The protein below binds the small molecule below.
Small molecule (SMILES): COc1ccc([C@H]2N[C@H](C(=O)O)Cc3c2[nH]c2ccccc32)cc1CN1CCN(c2ccccc2F)CC1

Sequence of chain 2.A:
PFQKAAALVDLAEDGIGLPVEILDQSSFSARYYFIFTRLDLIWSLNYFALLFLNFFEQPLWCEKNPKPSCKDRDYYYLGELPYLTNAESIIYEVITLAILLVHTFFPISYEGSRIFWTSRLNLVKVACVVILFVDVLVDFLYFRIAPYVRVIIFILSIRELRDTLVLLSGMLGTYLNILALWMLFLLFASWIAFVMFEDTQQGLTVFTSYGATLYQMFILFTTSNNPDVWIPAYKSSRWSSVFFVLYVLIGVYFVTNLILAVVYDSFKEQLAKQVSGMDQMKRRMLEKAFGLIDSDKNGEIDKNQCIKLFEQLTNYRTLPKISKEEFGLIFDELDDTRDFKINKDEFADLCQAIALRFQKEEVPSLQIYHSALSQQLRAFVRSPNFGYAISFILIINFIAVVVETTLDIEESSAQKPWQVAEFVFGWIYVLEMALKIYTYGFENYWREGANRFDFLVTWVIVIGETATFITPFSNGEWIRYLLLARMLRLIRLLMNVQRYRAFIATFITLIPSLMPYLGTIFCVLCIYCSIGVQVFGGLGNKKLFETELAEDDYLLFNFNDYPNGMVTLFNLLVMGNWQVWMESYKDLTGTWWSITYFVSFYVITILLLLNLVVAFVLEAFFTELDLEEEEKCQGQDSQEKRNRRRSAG

Binding-site contacts:
Ligand atom C27 contacts residue TRP222 of chain 2.A at 3.9 Å (hydrophobic).
Ligand atom C19 contacts residue TYR241 of chain 2.A at 4.1 Å (hydrophobic).
Ligand atom N32 contacts residue LEU218 of chain 2.A at 4.3 Å.
Ligand atom N26 contacts residue TYR241 of chain 2.A at 3.8 Å.
Ligand atom C25 contacts residue TRP222 of chain 2.A at 4.3 Å (hydrophobic).
Ligand atom C36 contacts residue PHE434 of chain 1.A at 4.1 Å (hydrophobic).
Ligand atom C21 contacts residue TYR241 of chain 2.A at 3.5 Å (hydrophobic).
Ligand atom C23 contacts residue TRP222 of chain 2.A at 4.3 Å (hydrophobic).
Ligand atom C20 contacts residue TYR241 of chain 2.A at 3.8 Å (hydrophobic).
Ligand atom N32 contacts residue TYR241 of chain 2.A at 3.9 Å.
Ligand atom O28 contacts residue TRP222 of chain 2.A at 3.0 Å.
Ligand atom C22 contacts residue TYR241 of chain 2.A at 3.9 Å (hydrophobic).
Ligand atom C35 contacts residue PHE434 of chain 1.A at 3.6 Å (hydrophobic).
Ligand atom C24 contacts residue TRP222 of chain 2.A at 3.5 Å (hydrophobic).
Ligand atom C33 contacts residue LEU215 of chain 2.A at 4.3 Å (hydrophobic).

Sequence of chain 1.A:
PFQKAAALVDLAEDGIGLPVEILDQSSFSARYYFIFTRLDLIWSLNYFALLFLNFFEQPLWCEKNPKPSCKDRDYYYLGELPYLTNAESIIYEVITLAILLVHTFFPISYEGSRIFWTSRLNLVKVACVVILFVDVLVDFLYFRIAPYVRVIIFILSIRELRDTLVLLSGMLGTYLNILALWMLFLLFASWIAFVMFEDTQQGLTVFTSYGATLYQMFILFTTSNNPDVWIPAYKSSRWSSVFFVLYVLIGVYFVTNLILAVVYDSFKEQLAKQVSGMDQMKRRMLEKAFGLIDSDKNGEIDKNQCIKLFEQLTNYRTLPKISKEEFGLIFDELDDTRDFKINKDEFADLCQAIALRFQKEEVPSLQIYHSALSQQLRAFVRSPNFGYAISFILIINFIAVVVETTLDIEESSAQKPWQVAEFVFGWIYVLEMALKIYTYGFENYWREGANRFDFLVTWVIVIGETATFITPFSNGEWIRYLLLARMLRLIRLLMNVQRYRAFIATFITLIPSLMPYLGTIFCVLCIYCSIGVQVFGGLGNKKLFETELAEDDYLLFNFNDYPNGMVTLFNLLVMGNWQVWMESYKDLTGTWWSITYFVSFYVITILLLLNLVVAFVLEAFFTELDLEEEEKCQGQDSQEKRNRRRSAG